A small-molecule ligand and the protein it binds are described below.
Small molecule (SMILES): Nc1ncnc2c1ncn2[C@@H]1O[C@H](CO)[C@@H](OP(=O)(O)O)[C@H]1O

Binding-site contacts:
Ligand atom O5' contacts residue TYR167 of chain 1.A at 4.1 Å.
Ligand atom C5' contacts residue PHE49 of chain 1.A at 4.0 Å (hydrophobic).
Ligand atom O2P contacts residue ARG131 of chain 1.A at 3.0 Å (salt-bridge).
Ligand atom O3P contacts residue HIS126 of chain 1.A at 3.1 Å (h-bond).
Ligand atom N1 contacts residue PHE117 of chain 1.A at 3.4 Å.
Ligand atom O1P contacts residue HIS44 of chain 1.A at 3.4 Å (h-bond).
Ligand atom O2' contacts residue ARG131 of chain 1.A at 3.8 Å.
Ligand atom C5' contacts residue PHE9 of chain 1.A at 4.2 Å (hydrophobic).
Ligand atom P contacts residue HIS126 of chain 1.A at 3.9 Å.
Ligand atom O5' contacts residue HIS44 of chain 1.A at 3.4 Å (h-bond).
Ligand atom O4' contacts residue THR46 of chain 1.A at 4.1 Å.
Ligand atom O3' contacts residue THR46 of chain 1.A at 3.8 Å.
Ligand atom O5' contacts residue THR46 of chain 1.A at 3.5 Å (h-bond).
Ligand atom O2P contacts residue HIS126 of chain 1.A at 3.6 Å (h-bond).
Ligand atom C6 contacts residue PHE117 of chain 1.A at 3.8 Å (hydrophobic).
Ligand atom N9 contacts residue PHE49 of chain 1.A at 3.9 Å.
Ligand atom N6 contacts residue PHE49 of chain 1.A at 3.6 Å.
Ligand atom N3 contacts residue PHE49 of chain 1.A at 4.1 Å.
Ligand atom C5 contacts residue PHE49 of chain 1.A at 3.4 Å (hydrophobic).
Ligand atom C3' contacts residue ARG131 of chain 1.A at 4.2 Å.
Ligand atom P contacts residue THR46 of chain 1.A at 3.9 Å.
Ligand atom N1 contacts residue PHE49 of chain 1.A at 4.0 Å.
Ligand atom O2P contacts residue THR128 of chain 1.A at 2.6 Å (h-bond).
Ligand atom C4 contacts residue PHE49 of chain 1.A at 3.8 Å (hydrophobic).
Ligand atom N6 contacts residue PHE117 of chain 1.A at 3.4 Å.
Ligand atom O1P contacts residue THR128 of chain 1.A at 4.1 Å.
Ligand atom O1P contacts residue THR46 of chain 1.A at 3.8 Å.
Ligand atom C3' contacts residue THR46 of chain 1.A at 4.1 Å.
Ligand atom O3P contacts residue THR46 of chain 1.A at 3.5 Å (h-bond).
Ligand atom O3P contacts residue THR128 of chain 1.A at 3.6 Å.
Ligand atom P contacts residue ARG131 of chain 1.A at 3.5 Å.
Ligand atom O5' contacts residue PHE9 of chain 1.A at 3.5 Å.
Ligand atom O4' contacts residue PHE49 of chain 1.A at 3.5 Å.
Ligand atom C8 contacts residue PHE49 of chain 1.A at 3.6 Å (hydrophobic).
Ligand atom C6 contacts residue PHE49 of chain 1.A at 3.5 Å (hydrophobic).
Ligand atom C4' contacts residue THR46 of chain 1.A at 3.5 Å.
Ligand atom P contacts residue THR128 of chain 1.A at 3.6 Å.
Ligand atom O1P contacts residue ARG131 of chain 1.A at 2.6 Å (salt-bridge).
Ligand atom N7 contacts residue PHE49 of chain 1.A at 3.3 Å.
Ligand atom C5' contacts residue THR46 of chain 1.A at 4.1 Å.

Sequence of chain 1.A:
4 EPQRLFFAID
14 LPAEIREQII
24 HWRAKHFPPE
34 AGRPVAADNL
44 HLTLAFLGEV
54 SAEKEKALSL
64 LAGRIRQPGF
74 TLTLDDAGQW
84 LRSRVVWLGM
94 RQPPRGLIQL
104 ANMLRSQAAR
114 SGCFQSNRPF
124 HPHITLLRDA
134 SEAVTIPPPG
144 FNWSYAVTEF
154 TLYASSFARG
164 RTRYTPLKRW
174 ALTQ